Sequence of chain 1.C:
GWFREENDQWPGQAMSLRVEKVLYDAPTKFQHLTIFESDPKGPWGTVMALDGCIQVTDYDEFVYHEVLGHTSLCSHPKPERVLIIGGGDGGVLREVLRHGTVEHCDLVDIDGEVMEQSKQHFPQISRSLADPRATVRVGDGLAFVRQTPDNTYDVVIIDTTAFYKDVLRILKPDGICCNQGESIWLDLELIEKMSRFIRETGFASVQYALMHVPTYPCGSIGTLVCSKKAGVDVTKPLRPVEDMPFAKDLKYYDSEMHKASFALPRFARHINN

Sequence of chain 1.D:
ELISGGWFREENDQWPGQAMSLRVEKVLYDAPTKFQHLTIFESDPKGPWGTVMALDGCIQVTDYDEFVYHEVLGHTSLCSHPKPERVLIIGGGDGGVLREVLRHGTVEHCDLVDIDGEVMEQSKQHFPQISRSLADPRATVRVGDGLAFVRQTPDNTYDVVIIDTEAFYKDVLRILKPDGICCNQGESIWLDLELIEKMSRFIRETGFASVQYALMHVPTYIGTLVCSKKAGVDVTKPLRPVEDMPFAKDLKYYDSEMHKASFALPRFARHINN

A small-molecule ligand and the protein it binds are described below.
Small molecule (SMILES): COc1ccc(C2=NC[C@@H](C)N2)c(O)c1

Binding-site contacts:
Ligand atom C12 contacts residue ILE71 of chain 1.D at 4.2 Å (hydrophobic).
Ligand atom C1 contacts residue ILE71 of chain 1.D at 3.6 Å (hydrophobic).
Ligand atom N3 contacts residue ASP77 of chain 1.D at 2.7 Å (salt-bridge).
Ligand atom C6 contacts residue ILE71 of chain 1.D at 4.2 Å (hydrophobic).
Ligand atom C8 contacts residue ILE71 of chain 1.D at 3.3 Å (hydrophobic).
Ligand atom C11 contacts residue TRP61 of chain 1.D at 3.8 Å (hydrophobic).
Ligand atom C1 contacts residue ASP77 of chain 1.D at 3.8 Å.
Ligand atom C9 contacts residue GLU22 of chain 1.D at 3.3 Å.
Ligand atom C7 contacts residue ASP77 of chain 1.D at 3.5 Å.
Ligand atom C5 contacts residue ILE71 of chain 1.D at 3.8 Å (hydrophobic).
Ligand atom C15 contacts residue LEU34 of chain 1.D at 4.0 Å (hydrophobic).
Ligand atom C7 contacts residue TYR81 of chain 1.D at 3.6 Å (hydrophobic).
Ligand atom N4 contacts residue ILE71 of chain 1.D at 3.3 Å (h-bond).
Ligand atom C13 contacts residue MET32 of chain 1.D at 4.2 Å (hydrophobic).
Ligand atom C2 contacts residue ILE71 of chain 1.D at 3.6 Å (hydrophobic).
Ligand atom C15 contacts residue THR244 of chain 1.D at 3.5 Å.
Ligand atom C6 contacts residue ASP77 of chain 1.D at 3.7 Å.
Ligand atom C11 contacts residue THR244 of chain 1.D at 3.6 Å.
Ligand atom C2 contacts residue THR244 of chain 1.D at 3.9 Å.
Ligand atom C12 contacts residue TYR245 of chain 1.D at 3.4 Å (hydrophobic).
Ligand atom C13 contacts residue ILE71 of chain 1.D at 4.1 Å (hydrophobic).
Ligand atom C9 contacts residue MET32 of chain 1.D at 4.1 Å (hydrophobic).
Ligand atom C5 contacts residue GLU22 of chain 1.D at 3.4 Å.
Ligand atom C13 contacts residue THR244 of chain 1.D at 4.0 Å.
Ligand atom C6 contacts residue THR244 of chain 1.D at 3.8 Å.
Ligand atom C6 contacts residue THR74 of chain 1.D at 4.1 Å.
Ligand atom O14 contacts residue MET32 of chain 1.D at 3.2 Å.
Ligand atom C6 contacts residue TRP61 of chain 1.D at 4.0 Å (hydrophobic).
Ligand atom O10 contacts residue ILE71 of chain 1.D at 3.6 Å.
Ligand atom O10 contacts residue GLU22 of chain 1.D at 2.6 Å (salt-bridge).
Ligand atom C15 contacts residue GLN30 of chain 1.C at 4.0 Å.
Ligand atom C8 contacts residue GLN72 of chain 1.D at 4.2 Å.
Ligand atom C15 contacts residue TRP61 of chain 1.D at 3.6 Å (hydrophobic).
Ligand atom N3 contacts residue THR244 of chain 1.D at 4.1 Å.
Ligand atom C15 contacts residue MET32 of chain 1.D at 4.0 Å (hydrophobic).
Ligand atom C1 contacts residue THR244 of chain 1.D at 4.1 Å.
Ligand atom C7 contacts residue GLN72 of chain 1.D at 4.2 Å.
Ligand atom N3 contacts residue ILE71 of chain 1.D at 4.2 Å.
Ligand atom O14 contacts residue THR244 of chain 1.D at 4.1 Å.
Ligand atom C9 contacts residue ILE71 of chain 1.D at 3.6 Å (hydrophobic).